A small-molecule ligand and the protein it binds are described below.
Small molecule (SMILES): NCC(=O)O

Sequence of chain 55.A:
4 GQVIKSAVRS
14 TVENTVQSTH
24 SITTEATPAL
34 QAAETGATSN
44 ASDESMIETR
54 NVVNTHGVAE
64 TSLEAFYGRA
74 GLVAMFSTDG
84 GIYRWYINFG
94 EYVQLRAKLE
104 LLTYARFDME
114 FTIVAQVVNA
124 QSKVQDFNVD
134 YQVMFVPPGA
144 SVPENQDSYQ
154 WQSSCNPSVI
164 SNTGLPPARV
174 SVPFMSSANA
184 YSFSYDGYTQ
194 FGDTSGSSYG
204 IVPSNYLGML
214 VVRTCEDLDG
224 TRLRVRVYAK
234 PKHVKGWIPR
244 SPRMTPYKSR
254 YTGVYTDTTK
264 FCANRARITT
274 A

Sequence of chain 51.A:
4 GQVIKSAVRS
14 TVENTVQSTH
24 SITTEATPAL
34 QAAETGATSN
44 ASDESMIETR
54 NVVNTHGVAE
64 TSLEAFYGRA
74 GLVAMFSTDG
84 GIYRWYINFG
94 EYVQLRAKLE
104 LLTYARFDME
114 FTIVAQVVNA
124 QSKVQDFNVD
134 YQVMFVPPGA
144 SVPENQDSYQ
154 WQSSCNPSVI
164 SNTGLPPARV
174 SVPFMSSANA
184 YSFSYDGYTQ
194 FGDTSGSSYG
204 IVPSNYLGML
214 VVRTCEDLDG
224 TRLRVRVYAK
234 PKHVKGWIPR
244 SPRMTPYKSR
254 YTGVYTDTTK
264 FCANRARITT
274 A

Binding-site contacts:
Ligand atom C contacts residue MET78 of chain 51.A at 3.6 Å (hydrophobic).
Ligand atom CA contacts residue CYS1 of chain 51.P at 2.4 Å (hydrophobic).
Ligand atom OXT contacts residue MET78 of chain 51.A at 3.5 Å (h-bond).
Ligand atom N contacts residue TYR152 of chain 55.A at 4.2 Å.
Ligand atom CA contacts residue GLN155 of chain 55.A at 4.3 Å.
Ligand atom O contacts residue TRP154 of chain 55.A at 4.1 Å.
Ligand atom O contacts residue LEU75 of chain 51.A at 3.8 Å.
Ligand atom C contacts residue TRP154 of chain 55.A at 4.1 Å (hydrophobic).
Ligand atom O contacts residue ARG229 of chain 51.A at 2.9 Å (salt-bridge).
Ligand atom OXT contacts residue ASP150 of chain 55.A at 4.3 Å.
Ligand atom N contacts residue SER151 of chain 55.A at 3.5 Å (h-bond).
Ligand atom N contacts residue ASP150 of chain 55.A at 3.4 Å (salt-bridge).
Ligand atom OXT contacts residue ARG229 of chain 51.A at 3.1 Å (salt-bridge).
Ligand atom CA contacts residue SER151 of chain 55.A at 4.0 Å.
Ligand atom OXT contacts residue CYS1 of chain 51.P at 4.0 Å.
Ligand atom CA contacts residue TRP154 of chain 55.A at 4.3 Å (hydrophobic).
Ligand atom CA contacts residue LEU75 of chain 51.A at 3.7 Å (hydrophobic).
Ligand atom C contacts residue ARG216 of chain 55.A at 3.6 Å.
Ligand atom C contacts residue ARG229 of chain 51.A at 3.7 Å.
Ligand atom C contacts residue LEU75 of chain 51.A at 4.2 Å (hydrophobic).
Ligand atom CA contacts residue MET78 of chain 51.A at 4.0 Å (hydrophobic).
Ligand atom N contacts residue CYS1 of chain 51.P at 1.3 Å.
Ligand atom N contacts residue MET78 of chain 51.A at 3.8 Å.
Ligand atom C contacts residue CYS1 of chain 51.P at 3.7 Å (hydrophobic).
Ligand atom O contacts residue ARG216 of chain 55.A at 2.9 Å (salt-bridge).
Ligand atom OXT contacts residue ARG216 of chain 55.A at 3.0 Å (salt-bridge).
Ligand atom O contacts residue MET78 of chain 51.A at 3.9 Å.